A protein and the small-molecule ligand that binds it are described below.
Small molecule (SMILES): Oc1cccc2nc3ccccc3nc12

Binding-site contacts:
Ligand atom C9 contacts residue HIS93 of chain 1.C at 3.9 Å.
Ligand atom C1 contacts residue VAL24 of chain 1.C at 3.7 Å (hydrophobic).
Ligand atom N8 contacts residue PHE42 of chain 1.C at 3.4 Å.
Ligand atom C6 contacts residue ALA122 of chain 1.C at 3.8 Å (hydrophobic).
Ligand atom C5 contacts residue PHE42 of chain 1.C at 3.9 Å (hydrophobic).
Ligand atom O19 contacts residue ASP40 of chain 1.C at 2.6 Å (salt-bridge).
Ligand atom C3 contacts residue VAL121 of chain 1.C at 3.8 Å (hydrophobic).
Ligand atom C9 contacts residue VAL121 of chain 1.C at 3.4 Å (hydrophobic).
Ligand atom N8 contacts residue CYS60 of chain 1.C at 3.4 Å (h-bond).
Ligand atom C15 contacts residue CYS60 of chain 1.C at 3.4 Å (hydrophobic).
Ligand atom C5 contacts residue HIS93 of chain 1.C at 3.6 Å.
Ligand atom C9 contacts residue PHE42 of chain 1.C at 3.3 Å (hydrophobic).
Ligand atom C5 contacts residue ASP40 of chain 1.C at 3.5 Å.
Ligand atom C10 contacts residue PHE42 of chain 1.C at 3.2 Å (hydrophobic).
Ligand atom C9 contacts residue CYS60 of chain 1.C at 3.8 Å (hydrophobic).
Ligand atom C4 contacts residue HIS93 of chain 1.C at 3.6 Å.
Ligand atom C3 contacts residue PHE42 of chain 1.C at 3.6 Å (hydrophobic).
Ligand atom C13 contacts residue VAL118 of chain 1.C at 3.7 Å (hydrophobic).
Ligand atom C4 contacts residue VAL121 of chain 1.C at 3.6 Å (hydrophobic).
Ligand atom N8 contacts residue VAL121 of chain 1.C at 3.4 Å.
Ligand atom O19 contacts residue HIS93 of chain 1.C at 2.9 Å (h-bond).
Ligand atom C11 contacts residue GLU126 of chain 1.C at 3.4 Å.
Ligand atom N7 contacts residue PHE42 of chain 1.C at 3.3 Å.
Ligand atom C11 contacts residue TYR128 of chain 1.C at 3.3 Å (hydrophobic).
Ligand atom C2 contacts residue PHE42 of chain 1.C at 3.6 Å (hydrophobic).
Ligand atom C6 contacts residue VAL24 of chain 1.C at 3.9 Å (hydrophobic).
Ligand atom C10 contacts residue GLU126 of chain 1.C at 3.7 Å.
Ligand atom C11 contacts residue PHE42 of chain 1.C at 3.6 Å (hydrophobic).
Ligand atom C14 contacts residue PHE98 of chain 1.C at 3.7 Å (hydrophobic).
Ligand atom C1 contacts residue ALA122 of chain 1.C at 3.8 Å (hydrophobic).
Ligand atom C15 contacts residue PHE42 of chain 1.C at 3.8 Å (hydrophobic).
Ligand atom C14 contacts residue MET100 of chain 1.C at 3.9 Å (hydrophobic).
Ligand atom C15 contacts residue PHE98 of chain 1.C at 3.9 Å (hydrophobic).
Ligand atom C6 contacts residue ASP40 of chain 1.C at 3.5 Å.
Ligand atom N8 contacts residue HIS93 of chain 1.C at 3.0 Å (h-bond).
Ligand atom C10 contacts residue VAL121 of chain 1.C at 3.5 Å (hydrophobic).
Ligand atom N7 contacts residue VAL121 of chain 1.C at 3.8 Å.
Ligand atom C4 contacts residue PHE42 of chain 1.C at 3.5 Å (hydrophobic).
Ligand atom C15 contacts residue CYS74 of chain 1.C at 3.8 Å (hydrophobic).
Ligand atom N7 contacts residue GLU126 of chain 1.C at 3.4 Å (salt-bridge).

Sequence of chain 1.C:
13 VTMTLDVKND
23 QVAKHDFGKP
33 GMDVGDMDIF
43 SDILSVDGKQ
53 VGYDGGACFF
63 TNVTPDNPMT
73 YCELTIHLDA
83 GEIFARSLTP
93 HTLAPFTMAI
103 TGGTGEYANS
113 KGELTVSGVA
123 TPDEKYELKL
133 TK